Binding-site contacts:
Ligand atom C6 contacts residue PRO96 of chain 2.A at 3.6 Å (hydrophobic).
Ligand atom C32 contacts residue VAL29 of chain 2.A at 3.6 Å (hydrophobic).
Ligand atom N40 contacts residue MET148 of chain 2.A at 3.4 Å.
Ligand atom C26 contacts residue MET148 of chain 2.A at 3.5 Å (hydrophobic).
Ligand atom F15 contacts residue ASP19 of chain 2.A at 3.5 Å.
Ligand atom F16 contacts residue ASP19 of chain 2.A at 3.2 Å.
Ligand atom C30 contacts residue ALA42 of chain 2.A at 3.4 Å (hydrophobic).
Ligand atom N24 contacts residue CYS95 of chain 2.A at 3.3 Å (h-bond).
Ligand atom C9 contacts residue PHE94 of chain 2.A at 3.8 Å (hydrophobic).
Ligand atom C35 contacts residue VAL29 of chain 2.A at 3.8 Å (hydrophobic).
Ligand atom C11 contacts residue ARG31 of chain 2.A at 3.6 Å.
Ligand atom C34 contacts residue ASP163 of chain 2.A at 3.2 Å.
Ligand atom C23 contacts residue CYS95 of chain 2.A at 3.5 Å (hydrophobic).
Ligand atom C21 contacts residue GLY98 of chain 2.A at 3.6 Å.
Ligand atom C8 contacts residue PHE94 of chain 2.A at 3.6 Å (hydrophobic).
Ligand atom F17 contacts residue SER18 of chain 2.A at 3.6 Å.
Ligand atom N22 contacts residue PHE94 of chain 2.A at 3.6 Å.
Ligand atom C1 contacts residue GLY98 of chain 2.A at 3.6 Å.
Ligand atom F16 contacts residue ILE20 of chain 2.A at 3.6 Å.
Ligand atom C8 contacts residue LEU21 of chain 2.A at 3.8 Å (hydrophobic).
Ligand atom O12 contacts residue LEU21 of chain 2.A at 3.3 Å.
Ligand atom C21 contacts residue CYS95 of chain 2.A at 3.7 Å (hydrophobic).
Ligand atom N22 contacts residue CYS95 of chain 2.A at 2.9 Å (h-bond).
Ligand atom F17 contacts residue ASP19 of chain 2.A at 3.8 Å.
Ligand atom N10 contacts residue ARG31 of chain 2.A at 3.6 Å.
Ligand atom O12 contacts residue ARG31 of chain 2.A at 3.1 Å (salt-bridge).
Ligand atom C9 contacts residue ARG31 of chain 2.A at 3.3 Å.
Ligand atom N2 contacts residue GLY98 of chain 2.A at 3.7 Å.
Ligand atom C11 contacts residue LEU21 of chain 2.A at 3.6 Å (hydrophobic).
Ligand atom C5 contacts residue GLY98 of chain 2.A at 3.8 Å.
Ligand atom C37 contacts residue ASP163 of chain 2.A at 3.8 Å.
Ligand atom C1 contacts residue CYS95 of chain 2.A at 3.6 Å (hydrophobic).
Ligand atom C3 contacts residue GLY98 of chain 2.A at 3.9 Å.
Ligand atom C37 contacts residue GLN23 of chain 2.A at 3.7 Å.
Ligand atom C39 contacts residue MET92 of chain 2.A at 3.5 Å (hydrophobic).
Ligand atom C30 contacts residue GLU93 of chain 2.A at 3.2 Å.
Ligand atom C27 contacts residue MET148 of chain 2.A at 3.8 Å (hydrophobic).
Ligand atom N24 contacts residue PHE94 of chain 2.A at 3.8 Å.
Ligand atom N33 contacts residue VAL29 of chain 2.A at 3.8 Å.
Ligand atom C29 contacts residue ALA42 of chain 2.A at 3.8 Å (hydrophobic).

The protein below binds the small molecule below.
Small molecule (SMILES): C[C@H](c1ccnc(Nc2nc3cc(-c4cnn(CC5CC5)c4)ccc3[nH]2)c1)N1CCN(C(=O)CC(F)(F)F)CC1

Sequence of chain 2.A:
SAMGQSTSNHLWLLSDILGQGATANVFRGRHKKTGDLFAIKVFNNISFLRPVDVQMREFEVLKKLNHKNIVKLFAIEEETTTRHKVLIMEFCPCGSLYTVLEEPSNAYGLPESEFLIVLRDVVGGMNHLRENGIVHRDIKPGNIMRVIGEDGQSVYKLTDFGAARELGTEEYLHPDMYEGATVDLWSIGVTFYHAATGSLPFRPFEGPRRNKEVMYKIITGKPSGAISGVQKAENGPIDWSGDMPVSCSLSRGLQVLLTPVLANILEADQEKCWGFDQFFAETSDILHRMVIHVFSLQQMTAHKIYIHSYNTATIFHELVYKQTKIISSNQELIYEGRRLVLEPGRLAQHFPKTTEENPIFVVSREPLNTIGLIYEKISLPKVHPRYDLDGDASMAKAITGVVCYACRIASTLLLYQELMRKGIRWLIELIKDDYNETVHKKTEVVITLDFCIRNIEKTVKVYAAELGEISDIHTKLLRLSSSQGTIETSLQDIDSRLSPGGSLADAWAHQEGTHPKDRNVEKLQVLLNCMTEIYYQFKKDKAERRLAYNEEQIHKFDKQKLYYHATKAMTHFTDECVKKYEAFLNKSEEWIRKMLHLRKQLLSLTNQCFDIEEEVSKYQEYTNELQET